Binding-site contacts:
Ligand atom C7 contacts residue ASN709 of chain 1.A at 3.9 Å.
Ligand atom O3 contacts residue ASP796 of chain 1.B at 4.3 Å.
Ligand atom C3 contacts residue ASN709 of chain 1.A at 3.5 Å.
Ligand atom C2 contacts residue ASN709 of chain 1.A at 2.4 Å.
Ligand atom O7 contacts residue ASN709 of chain 1.A at 3.6 Å (h-bond).
Ligand atom O3 contacts residue ASN709 of chain 1.A at 3.5 Å (h-bond).
Ligand atom O5 contacts residue ASN709 of chain 1.A at 2.4 Å (h-bond).
Ligand atom N2 contacts residue ASN709 of chain 1.A at 3.5 Å (h-bond).
Ligand atom O7 contacts residue GLY1131 of chain 1.A at 4.2 Å.
Ligand atom C4 contacts residue ASN709 of chain 1.A at 4.2 Å.
Ligand atom C1 contacts residue ASN709 of chain 1.A at 1.4 Å.
Ligand atom C5 contacts residue ASN709 of chain 1.A at 3.8 Å.
Ligand atom C8 contacts residue GLY1131 of chain 1.A at 4.0 Å.

Sequence of chain 1.A:
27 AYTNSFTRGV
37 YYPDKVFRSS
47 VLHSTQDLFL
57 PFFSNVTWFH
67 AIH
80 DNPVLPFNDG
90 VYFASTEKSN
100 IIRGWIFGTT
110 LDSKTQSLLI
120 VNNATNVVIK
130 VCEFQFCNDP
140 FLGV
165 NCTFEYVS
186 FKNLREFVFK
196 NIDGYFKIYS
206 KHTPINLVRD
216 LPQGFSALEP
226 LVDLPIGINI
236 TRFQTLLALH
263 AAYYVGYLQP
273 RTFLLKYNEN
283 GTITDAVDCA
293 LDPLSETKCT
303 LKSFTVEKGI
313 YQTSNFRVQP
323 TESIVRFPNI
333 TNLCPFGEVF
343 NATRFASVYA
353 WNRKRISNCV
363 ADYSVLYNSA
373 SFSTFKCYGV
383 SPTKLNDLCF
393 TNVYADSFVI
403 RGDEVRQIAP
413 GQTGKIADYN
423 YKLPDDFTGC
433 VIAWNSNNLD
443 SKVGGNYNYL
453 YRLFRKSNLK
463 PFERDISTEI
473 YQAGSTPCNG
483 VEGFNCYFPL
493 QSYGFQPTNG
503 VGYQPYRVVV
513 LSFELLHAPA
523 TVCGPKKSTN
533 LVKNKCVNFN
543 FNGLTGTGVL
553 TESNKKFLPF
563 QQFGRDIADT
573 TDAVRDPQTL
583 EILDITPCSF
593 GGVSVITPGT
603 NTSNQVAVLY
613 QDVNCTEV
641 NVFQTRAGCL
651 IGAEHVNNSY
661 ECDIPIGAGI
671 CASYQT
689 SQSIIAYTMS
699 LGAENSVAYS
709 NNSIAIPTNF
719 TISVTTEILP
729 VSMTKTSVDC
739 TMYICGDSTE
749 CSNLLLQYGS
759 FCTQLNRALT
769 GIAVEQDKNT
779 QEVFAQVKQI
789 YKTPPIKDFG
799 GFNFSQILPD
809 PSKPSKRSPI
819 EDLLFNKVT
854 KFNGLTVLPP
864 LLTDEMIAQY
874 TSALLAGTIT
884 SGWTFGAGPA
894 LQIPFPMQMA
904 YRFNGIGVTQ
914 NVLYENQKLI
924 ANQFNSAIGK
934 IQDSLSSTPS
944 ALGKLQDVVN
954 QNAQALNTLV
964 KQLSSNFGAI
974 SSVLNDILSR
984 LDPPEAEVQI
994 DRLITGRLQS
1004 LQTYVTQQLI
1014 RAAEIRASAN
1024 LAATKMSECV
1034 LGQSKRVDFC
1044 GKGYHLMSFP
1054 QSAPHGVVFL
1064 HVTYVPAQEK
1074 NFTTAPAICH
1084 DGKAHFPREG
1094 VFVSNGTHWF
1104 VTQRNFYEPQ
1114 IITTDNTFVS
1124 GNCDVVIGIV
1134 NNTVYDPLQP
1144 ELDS

Sequence of chain 1.B:
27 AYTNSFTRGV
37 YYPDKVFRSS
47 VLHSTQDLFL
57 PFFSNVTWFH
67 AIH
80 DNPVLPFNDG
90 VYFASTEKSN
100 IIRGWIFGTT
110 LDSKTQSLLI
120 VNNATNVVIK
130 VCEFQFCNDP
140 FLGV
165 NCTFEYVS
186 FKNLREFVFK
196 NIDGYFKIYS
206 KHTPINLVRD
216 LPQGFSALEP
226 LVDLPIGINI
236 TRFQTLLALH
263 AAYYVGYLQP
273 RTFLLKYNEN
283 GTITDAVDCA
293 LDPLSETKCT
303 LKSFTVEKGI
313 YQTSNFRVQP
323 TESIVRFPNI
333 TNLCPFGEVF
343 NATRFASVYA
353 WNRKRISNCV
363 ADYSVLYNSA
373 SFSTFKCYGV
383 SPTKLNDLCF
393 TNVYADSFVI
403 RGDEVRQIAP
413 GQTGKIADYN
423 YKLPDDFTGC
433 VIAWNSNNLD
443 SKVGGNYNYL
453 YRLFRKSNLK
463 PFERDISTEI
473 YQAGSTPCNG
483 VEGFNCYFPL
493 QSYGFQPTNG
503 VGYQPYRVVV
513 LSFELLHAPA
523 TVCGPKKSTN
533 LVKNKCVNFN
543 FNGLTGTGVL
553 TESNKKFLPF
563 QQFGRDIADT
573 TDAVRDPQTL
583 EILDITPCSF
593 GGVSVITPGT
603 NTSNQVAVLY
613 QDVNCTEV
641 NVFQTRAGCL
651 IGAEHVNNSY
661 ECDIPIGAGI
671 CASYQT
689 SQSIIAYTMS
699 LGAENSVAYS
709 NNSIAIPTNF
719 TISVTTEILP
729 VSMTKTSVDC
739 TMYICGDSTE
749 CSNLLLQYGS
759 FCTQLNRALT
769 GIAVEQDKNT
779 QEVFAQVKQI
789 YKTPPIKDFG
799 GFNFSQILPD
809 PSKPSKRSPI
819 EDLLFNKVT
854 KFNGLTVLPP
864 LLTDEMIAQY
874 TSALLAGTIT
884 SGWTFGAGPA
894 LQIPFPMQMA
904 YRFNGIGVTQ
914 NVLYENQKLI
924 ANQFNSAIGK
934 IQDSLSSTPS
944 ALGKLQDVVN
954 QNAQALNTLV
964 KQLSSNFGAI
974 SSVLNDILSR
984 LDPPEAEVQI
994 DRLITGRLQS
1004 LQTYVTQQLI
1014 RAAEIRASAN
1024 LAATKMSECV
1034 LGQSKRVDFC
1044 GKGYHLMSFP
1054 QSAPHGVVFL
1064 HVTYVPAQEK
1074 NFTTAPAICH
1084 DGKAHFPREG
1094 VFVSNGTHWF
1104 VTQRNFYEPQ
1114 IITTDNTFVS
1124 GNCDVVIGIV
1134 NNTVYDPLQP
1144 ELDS

The small molecule below binds the protein below.
Small molecule (SMILES): CC(=O)N[C@@H]1[C@@H](O)[C@H](O)[C@@H](CO)O[C@H]1O